The protein below binds the small molecule below.
Small molecule (SMILES): CC(=O)N[C@@H]1[C@@H](O)[C@H](O)[C@@H](CO)O[C@H]1O

Binding-site contacts:
Ligand atom C1 contacts residue VAL88 of chain 1.L at 4.0 Å (hydrophobic).
Ligand atom O6 contacts residue ARG73 of chain 1.L at 3.8 Å.
Ligand atom C1 contacts residue ASN26 of chain 1.L at 1.4 Å.
Ligand atom C3 contacts residue ASN26 of chain 1.L at 3.8 Å.
Ligand atom C8 contacts residue ASN26 of chain 1.L at 4.2 Å.
Ligand atom C7 contacts residue ASN26 of chain 1.L at 3.1 Å.
Ligand atom N2 contacts residue ASN26 of chain 1.L at 2.9 Å (h-bond).
Ligand atom C8 contacts residue GLY24 of chain 1.L at 3.8 Å.
Ligand atom C4 contacts residue ASN26 of chain 1.L at 4.2 Å.
Ligand atom C5 contacts residue ASN26 of chain 1.L at 3.7 Å.
Ligand atom C5 contacts residue VAL88 of chain 1.L at 4.0 Å (hydrophobic).
Ligand atom O5 contacts residue ASN26 of chain 1.L at 2.4 Å (h-bond).
Ligand atom O5 contacts residue VAL88 of chain 1.L at 3.9 Å.
Ligand atom C6 contacts residue ARG73 of chain 1.L at 3.6 Å.
Ligand atom O7 contacts residue ASN26 of chain 1.L at 2.9 Å (h-bond).
Ligand atom C2 contacts residue ASN26 of chain 1.L at 2.5 Å.

Sequence of chain 1.L:
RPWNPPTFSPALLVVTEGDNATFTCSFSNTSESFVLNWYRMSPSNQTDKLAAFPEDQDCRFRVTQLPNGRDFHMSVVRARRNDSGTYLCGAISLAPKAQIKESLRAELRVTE